Binding-site contacts:
Ligand atom CAR contacts residue LEU4 of chain 1.B at 3.6 Å (hydrophobic).
Ligand atom CAX contacts residue VAL108 of chain 1.B at 3.6 Å (hydrophobic).
Ligand atom OAC contacts residue TYR134 of chain 1.B at 2.5 Å (h-bond).
Ligand atom CBF contacts residue TRP74 of chain 1.B at 3.4 Å (hydrophobic).
Ligand atom CBG contacts residue HIS105 of chain 1.B at 3.3 Å.
Ligand atom OAA contacts residue ARG138 of chain 1.B at 2.7 Å (salt-bridge).
Ligand atom CAR contacts residue VAL108 of chain 1.B at 3.6 Å (hydrophobic).
Ligand atom CAI contacts residue PHE97 of chain 1.B at 3.4 Å (hydrophobic).
Ligand atom CAP contacts residue LEU148 of chain 1.B at 3.6 Å (hydrophobic).
Ligand atom OAC contacts residue PRO118 of chain 1.B at 3.7 Å.
Ligand atom OAB contacts residue ARG116 of chain 1.B at 3.0 Å (salt-bridge).
Ligand atom CBL contacts residue TRP74 of chain 1.B at 3.4 Å (hydrophobic).
Ligand atom CAP contacts residue LEU101 of chain 1.B at 3.6 Å (hydrophobic).
Ligand atom CBJ contacts residue SER136 of chain 1.B at 3.2 Å.
Ligand atom CBP contacts residue ARG138 of chain 1.B at 3.7 Å.
Ligand atom OAA contacts residue SER136 of chain 1.B at 3.1 Å (h-bond).
Ligand atom CBJ contacts residue TYR134 of chain 1.B at 3.6 Å (hydrophobic).
Ligand atom CAT contacts residue ARG138 of chain 1.B at 3.5 Å.
Ligand atom CAW contacts residue TRP74 of chain 1.B at 3.4 Å (hydrophobic).
Ligand atom CAF contacts residue MET40 of chain 1.B at 3.6 Å (hydrophobic).
Ligand atom CAG contacts residue SER111 of chain 1.B at 3.3 Å.
Ligand atom CAX contacts residue LEU4 of chain 1.B at 3.5 Å (hydrophobic).
Ligand atom CAO contacts residue TRP74 of chain 1.B at 3.3 Å (hydrophobic).
Ligand atom CAK contacts residue TYR83 of chain 1.B at 3.3 Å (hydrophobic).
Ligand atom OBH contacts residue TRP74 of chain 1.B at 3.1 Å (h-bond).
Ligand atom OAC contacts residue SER136 of chain 1.B at 2.6 Å (h-bond).
Ligand atom OAB contacts residue ARG138 of chain 1.B at 2.7 Å (salt-bridge).
Ligand atom CAE contacts residue ARG107 of chain 3.B at 3.5 Å.
Ligand atom CBK contacts residue ARG138 of chain 1.B at 3.3 Å.
Ligand atom OAD contacts residue MET1 of chain 1.B at 3.4 Å.
Ligand atom OAD contacts residue TYR2 of chain 1.B at 3.0 Å (h-bond).
Ligand atom CBJ contacts residue ARG138 of chain 1.B at 3.5 Å.
Ligand atom CBC contacts residue HIS105 of chain 1.B at 3.5 Å.
Ligand atom CAG contacts residue ARG107 of chain 3.B at 3.3 Å.
Ligand atom CAX contacts residue TYR83 of chain 1.B at 3.5 Å (hydrophobic).
Ligand atom CAF contacts residue PHE112 of chain 1.B at 3.2 Å (hydrophobic).
Ligand atom CAR contacts residue TYR83 of chain 1.B at 3.2 Å (hydrophobic).
Ligand atom CAE contacts residue SER111 of chain 1.B at 3.5 Å.
Ligand atom CBB contacts residue MET1 of chain 1.B at 3.6 Å (hydrophobic).
Ligand atom CBB contacts residue LEU141 of chain 1.B at 3.7 Å (hydrophobic).

Sequence of chain 1.B:
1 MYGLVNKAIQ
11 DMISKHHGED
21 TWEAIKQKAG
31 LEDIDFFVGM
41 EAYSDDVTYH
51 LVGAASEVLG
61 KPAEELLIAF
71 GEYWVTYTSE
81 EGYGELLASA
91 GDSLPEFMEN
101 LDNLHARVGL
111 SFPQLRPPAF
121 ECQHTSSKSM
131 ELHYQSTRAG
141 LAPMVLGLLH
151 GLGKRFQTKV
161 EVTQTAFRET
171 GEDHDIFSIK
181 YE

Sequence of chain 3.B:
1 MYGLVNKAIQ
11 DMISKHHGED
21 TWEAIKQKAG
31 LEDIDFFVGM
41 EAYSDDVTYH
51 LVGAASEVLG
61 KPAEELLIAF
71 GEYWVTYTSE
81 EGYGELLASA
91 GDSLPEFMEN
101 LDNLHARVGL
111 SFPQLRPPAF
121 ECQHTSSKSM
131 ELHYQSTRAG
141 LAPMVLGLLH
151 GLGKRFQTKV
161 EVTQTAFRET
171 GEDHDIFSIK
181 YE

A small-molecule ligand and the protein it binds are described below.
Small molecule (SMILES): O=C(O)CCCCN(CCc1ccccc1OCc1ccc(-c2ccc(Oc3ccccc3)cc2)cc1)Cc1ccc(C(=O)O)cc1